Sequence of chain 1.B:
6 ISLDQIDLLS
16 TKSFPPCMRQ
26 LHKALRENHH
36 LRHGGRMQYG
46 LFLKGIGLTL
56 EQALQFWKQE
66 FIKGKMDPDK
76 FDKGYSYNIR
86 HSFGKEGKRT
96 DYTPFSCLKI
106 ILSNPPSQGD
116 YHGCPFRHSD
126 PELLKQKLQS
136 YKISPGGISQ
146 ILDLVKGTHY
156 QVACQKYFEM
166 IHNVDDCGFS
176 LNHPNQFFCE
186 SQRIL

The protein below binds the small molecule below.
Small molecule (SMILES): Nc1ccn([C@@H]2O[C@H](CO[P](=O)(O)O[C@H]3[C@@H](O)[C@H](n4cnc5c(=O)nc(N)[nH]c54)O[C@@H]3CO[P](=O)(O)O[C@H]3[C@@H](O)[C@H](n4cnc5c(=O)nc(N)[nH]c54)O[C@@H]3CO[P](=O)(O)O[C@H]3[C@@H](O)[C@H](n4ccc(N)nc4=O)O[C@@H]3CO[P](=O)(O)O[C@H]3[C@@H](O)[C@H](n4cnc5c(=O)nc(N)[nH]c54)O[C@@H]3CO[P](=O)(O)O[C@H]3[C@@H](O)[C@H](n4cnc5c(=O)[nH]c(N)nc54)O[C@@H]3CO[P](=O)(O)O[P](=O)(O)OP(=O)(O)O)[C@@H](O)[C@H]2O)c(=O)n1

Binding-site contacts:
Ligand atom O2B contacts residue ARG37 of chain 1.B at 3.5 Å (salt-bridge).
Ligand atom O2G contacts residue HIS35 of chain 1.B at 3.6 Å.
Ligand atom O3G contacts residue HIS35 of chain 1.B at 3.1 Å (h-bond).
Ligand atom PG contacts residue HIS35 of chain 1.B at 3.8 Å.
Ligand atom O1B contacts residue MN1 of chain 1.J at 2.7 Å.
Ligand atom PG contacts residue TYR80 of chain 1.B at 3.7 Å.
Ligand atom O1G contacts residue MN1 of chain 1.J at 1.9 Å.
Ligand atom C4 contacts residue HIS38 of chain 1.B at 3.3 Å.
Ligand atom O4' contacts residue HIS38 of chain 1.B at 3.7 Å.
Ligand atom C5 contacts residue HIS38 of chain 1.B at 3.4 Å.
Ligand atom N3 contacts residue HIS38 of chain 1.B at 3.2 Å.
Ligand atom O3A contacts residue MN1 of chain 1.J at 3.7 Å.
Ligand atom O3B contacts residue HIS38 of chain 1.B at 4.1 Å.
Ligand atom N9 contacts residue HIS38 of chain 1.B at 3.4 Å.
Ligand atom O3B contacts residue HIS35 of chain 1.B at 4.1 Å.
Ligand atom O1G contacts residue TYR80 of chain 1.B at 3.6 Å (h-bond).
Ligand atom PA contacts residue MN1 of chain 1.J at 3.9 Å.
Ligand atom O3G contacts residue ARG41 of chain 1.B at 2.8 Å (salt-bridge).
Ligand atom O3A contacts residue ARG37 of chain 1.B at 4.1 Å.
Ligand atom PG contacts residue ARG41 of chain 1.B at 3.8 Å.
Ligand atom C2 contacts residue HIS38 of chain 1.B at 3.5 Å.
Ligand atom N1 contacts residue HIS38 of chain 1.B at 3.6 Å.
Ligand atom O1B contacts residue ARG41 of chain 1.B at 2.6 Å (salt-bridge).
Ligand atom C1' contacts residue HIS38 of chain 1.B at 3.6 Å.
Ligand atom C6 contacts residue HIS38 of chain 1.B at 3.5 Å.
Ligand atom O3B contacts residue ARG41 of chain 1.B at 3.2 Å (salt-bridge).
Ligand atom C5' contacts residue ARG37 of chain 1.B at 3.7 Å.
Ligand atom O3B contacts residue MN1 of chain 1.J at 3.9 Å.
Ligand atom O2B contacts residue HIS38 of chain 1.B at 3.4 Å (h-bond).
Ligand atom N2 contacts residue HIS38 of chain 1.B at 4.1 Å.
Ligand atom O2B contacts residue ARG41 of chain 1.B at 3.5 Å (salt-bridge).
Ligand atom O3G contacts residue TYR80 of chain 1.B at 2.6 Å (h-bond).
Ligand atom PG contacts residue MN1 of chain 1.J at 3.2 Å.
Ligand atom O3G contacts residue MN1 of chain 1.J at 3.5 Å.
Ligand atom O6 contacts residue ASN83 of chain 1.B at 3.9 Å.
Ligand atom PB contacts residue ARG41 of chain 1.B at 3.2 Å.
Ligand atom O1A contacts residue MN1 of chain 1.J at 2.9 Å.
Ligand atom C8 contacts residue HIS38 of chain 1.B at 3.4 Å.
Ligand atom PB contacts residue MN1 of chain 1.J at 3.6 Å.
Ligand atom N7 contacts residue HIS38 of chain 1.B at 3.5 Å.